A small-molecule ligand and the protein it binds are described below.
Small molecule (SMILES): CC(=O)N[C@@H]1[C@@H](O)[C@H](O)[C@@H](CO)O[C@H]1O

Sequence of chain 1.A:
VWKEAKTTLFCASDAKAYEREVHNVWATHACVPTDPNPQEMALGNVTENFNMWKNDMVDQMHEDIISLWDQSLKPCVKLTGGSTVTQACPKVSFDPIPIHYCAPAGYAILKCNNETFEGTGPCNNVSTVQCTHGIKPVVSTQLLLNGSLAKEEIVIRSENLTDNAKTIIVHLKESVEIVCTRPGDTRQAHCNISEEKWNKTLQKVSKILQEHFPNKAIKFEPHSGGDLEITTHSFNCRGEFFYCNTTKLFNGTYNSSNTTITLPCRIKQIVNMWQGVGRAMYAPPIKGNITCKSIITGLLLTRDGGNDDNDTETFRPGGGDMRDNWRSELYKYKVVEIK

Binding-site contacts:
Ligand atom C3 contacts residue SER310 of chain 1.A at 4.4 Å.
Ligand atom C5 contacts residue ASN146 of chain 1.A at 3.7 Å.
Ligand atom O7 contacts residue ASN146 of chain 1.A at 3.5 Å (h-bond).
Ligand atom C4 contacts residue ASP95 of chain 1.A at 3.9 Å.
Ligand atom C4 contacts residue ASN146 of chain 1.A at 4.2 Å.
Ligand atom O7 contacts residue PRO96 of chain 1.A at 3.8 Å.
Ligand atom C1 contacts residue SER310 of chain 1.A at 4.2 Å.
Ligand atom C7 contacts residue ASN244 of chain 1.A at 4.5 Å.
Ligand atom O5 contacts residue ASN146 of chain 1.A at 2.4 Å (h-bond).
Ligand atom C5 contacts residue LYS136 of chain 1.A at 4.2 Å.
Ligand atom N2 contacts residue ASN146 of chain 1.A at 2.8 Å (h-bond).
Ligand atom C6 contacts residue LYS136 of chain 1.A at 3.8 Å.
Ligand atom C8 contacts residue SER310 of chain 1.A at 4.1 Å.
Ligand atom C2 contacts residue ASP95 of chain 1.A at 4.5 Å.
Ligand atom C1 contacts residue LYS136 of chain 1.A at 4.4 Å.
Ligand atom O7 contacts residue VAL138 of chain 1.A at 4.3 Å.
Ligand atom O4 contacts residue LYS309 of chain 1.A at 4.0 Å.
Ligand atom C8 contacts residue ASN244 of chain 1.A at 3.6 Å.
Ligand atom C4 contacts residue LYS309 of chain 1.A at 4.1 Å.
Ligand atom C1 contacts residue LYS309 of chain 1.A at 4.2 Å.
Ligand atom O3 contacts residue ASP95 of chain 1.A at 3.9 Å.
Ligand atom C3 contacts residue ASN146 of chain 1.A at 3.8 Å.
Ligand atom C7 contacts residue ASN146 of chain 1.A at 3.4 Å.
Ligand atom C8 contacts residue CYS308 of chain 1.A at 4.4 Å (hydrophobic).
Ligand atom C5 contacts residue LYS309 of chain 1.A at 3.7 Å.
Ligand atom C8 contacts residue LEU145 of chain 1.A at 4.1 Å (hydrophobic).
Ligand atom C3 contacts residue ASP95 of chain 1.A at 4.3 Å.
Ligand atom C3 contacts residue CYS308 of chain 1.A at 4.4 Å (hydrophobic).
Ligand atom C2 contacts residue SER310 of chain 1.A at 4.2 Å.
Ligand atom C3 contacts residue LYS309 of chain 1.A at 4.0 Å.
Ligand atom O3 contacts residue CYS308 of chain 1.A at 3.5 Å (h-bond).
Ligand atom O5 contacts residue LYS136 of chain 1.A at 3.4 Å (salt-bridge).
Ligand atom C8 contacts residue PHE243 of chain 1.A at 4.2 Å (hydrophobic).
Ligand atom C1 contacts residue ASN146 of chain 1.A at 1.4 Å.
Ligand atom O6 contacts residue LYS136 of chain 1.A at 3.4 Å (salt-bridge).
Ligand atom N2 contacts residue SER310 of chain 1.A at 3.3 Å (h-bond).
Ligand atom O7 contacts residue ASN244 of chain 1.A at 4.5 Å.
Ligand atom C2 contacts residue ASN146 of chain 1.A at 2.4 Å.
Ligand atom C7 contacts residue SER310 of chain 1.A at 4.2 Å.
Ligand atom O5 contacts residue LYS309 of chain 1.A at 4.4 Å.